Binding-site contacts:
Ligand atom C7 contacts residue PRO79 of chain 1.A at 3.4 Å (hydrophobic).
Ligand atom O6 contacts residue LEU111 of chain 1.A at 4.4 Å.
Ligand atom C4 contacts residue ASN112 of chain 1.A at 4.2 Å.
Ligand atom N2 contacts residue ASN112 of chain 1.A at 3.1 Å (h-bond).
Ligand atom C1 contacts residue PRO79 of chain 1.A at 4.5 Å (hydrophobic).
Ligand atom C8 contacts residue PRO79 of chain 1.A at 2.9 Å (hydrophobic).
Ligand atom C8 contacts residue HIS80 of chain 1.A at 3.4 Å.
Ligand atom O5 contacts residue LEU111 of chain 1.A at 4.2 Å.
Ligand atom C3 contacts residue ASN112 of chain 1.A at 3.8 Å.
Ligand atom O5 contacts residue ASN112 of chain 1.A at 2.4 Å (h-bond).
Ligand atom O7 contacts residue ASN112 of chain 1.A at 4.1 Å.
Ligand atom C1 contacts residue ASN112 of chain 1.A at 1.4 Å.
Ligand atom C7 contacts residue HIS82 of chain 1.A at 4.0 Å.
Ligand atom O7 contacts residue PRO79 of chain 1.A at 4.0 Å.
Ligand atom C5 contacts residue ASN112 of chain 1.A at 3.5 Å.
Ligand atom N2 contacts residue PRO79 of chain 1.A at 3.7 Å.
Ligand atom C2 contacts residue ASN112 of chain 1.A at 2.5 Å.
Ligand atom O7 contacts residue HIS82 of chain 1.A at 3.4 Å (h-bond).
Ligand atom C7 contacts residue ASN112 of chain 1.A at 3.7 Å.
Ligand atom C8 contacts residue HIS82 of chain 1.A at 4.1 Å.

Sequence of chain 1.A:
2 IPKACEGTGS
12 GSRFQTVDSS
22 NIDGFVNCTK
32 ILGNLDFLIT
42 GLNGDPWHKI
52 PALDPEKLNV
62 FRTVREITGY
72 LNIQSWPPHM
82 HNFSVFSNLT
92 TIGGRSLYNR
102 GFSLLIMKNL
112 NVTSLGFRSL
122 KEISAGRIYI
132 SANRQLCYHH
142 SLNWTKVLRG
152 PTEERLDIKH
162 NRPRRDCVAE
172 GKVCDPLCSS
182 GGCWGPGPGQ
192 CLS

This protein binds this small molecule.
Small molecule (SMILES): CC(=O)N[C@@H]1[C@@H](O)[C@H](O)[C@@H](CO)O[C@H]1O